Binding-site contacts:
Ligand atom C2 contacts residue ASN90 of chain 1.E at 4.1 Å.
Ligand atom C6 contacts residue HIS57 of chain 1.E at 3.6 Å.
Ligand atom C6 contacts residue GLA1 of chain 1.WA at 0.1 Å.
Ligand atom O2 contacts residue ASN90 of chain 1.E at 3.0 Å (h-bond).
Ligand atom O6 contacts residue GLN61 of chain 1.E at 3.0 Å (h-bond).
Ligand atom C3 contacts residue TRP88 of chain 1.E at 3.6 Å (hydrophobic).
Ligand atom C3 contacts residue ASN90 of chain 1.E at 3.7 Å.
Ligand atom C2 contacts residue GLA1 of chain 1.WA at 0.1 Å.
Ligand atom O2 contacts residue GLA1 of chain 1.WA at 0.2 Å (h-bond).
Ligand atom C4 contacts residue GLA1 of chain 1.WA at 0.1 Å.
Ligand atom O4 contacts residue GLU51 of chain 1.E at 2.6 Å (salt-bridge).
Ligand atom O6 contacts residue GLA1 of chain 1.WA at 0.1 Å (h-bond).
Ligand atom O4 contacts residue GLN56 of chain 1.E at 3.4 Å.
Ligand atom C4 contacts residue TRP88 of chain 1.E at 3.6 Å (hydrophobic).
Ligand atom O6 contacts residue TRP88 of chain 1.E at 3.8 Å.
Ligand atom C5 contacts residue GLU51 of chain 1.E at 4.4 Å.
Ligand atom C3 contacts residue LYS91 of chain 1.E at 3.7 Å.
Ligand atom O5 contacts residue GLA1 of chain 1.WA at 0.1 Å (h-bond).
Ligand atom C4 contacts residue GLU51 of chain 1.E at 3.4 Å.
Ligand atom O1 contacts residue GLA1 of chain 1.WA at 1.3 Å.
Ligand atom O4 contacts residue GLA1 of chain 1.WA at 0.0 Å (h-bond).
Ligand atom O4 contacts residue LYS91 of chain 1.E at 2.8 Å (salt-bridge).
Ligand atom O5 contacts residue GLN56 of chain 1.E at 3.8 Å.
Ligand atom C3 contacts residue GLA1 of chain 1.WA at 0.1 Å.
Ligand atom C4 contacts residue LYS91 of chain 1.E at 3.8 Å.
Ligand atom O3 contacts residue ASN90 of chain 1.E at 2.8 Å (h-bond).
Ligand atom O3 contacts residue GLU51 of chain 1.E at 4.2 Å.
Ligand atom C5 contacts residue TRP88 of chain 1.E at 3.6 Å (hydrophobic).
Ligand atom C2 contacts residue LYS91 of chain 1.E at 4.0 Å.
Ligand atom C6 contacts residue TRP88 of chain 1.E at 3.7 Å (hydrophobic).
Ligand atom C1 contacts residue GLA1 of chain 1.WA at 0.3 Å.
Ligand atom C6 contacts residue GLU51 of chain 1.E at 4.2 Å.
Ligand atom C6 contacts residue GLN56 of chain 1.E at 4.2 Å.
Ligand atom O6 contacts residue HIS57 of chain 1.E at 3.7 Å.
Ligand atom C5 contacts residue GLA1 of chain 1.WA at 0.1 Å.
Ligand atom O6 contacts residue GLN56 of chain 1.E at 3.8 Å.
Ligand atom O3 contacts residue TRP88 of chain 1.E at 3.8 Å.
Ligand atom O3 contacts residue GLA1 of chain 1.WA at 0.2 Å (h-bond).
Ligand atom C6 contacts residue GLN61 of chain 1.E at 4.0 Å.
Ligand atom O3 contacts residue LYS91 of chain 1.E at 2.8 Å (salt-bridge).

This protein binds this small molecule.
Small molecule (SMILES): OC[C@H]1O[C@@H](O)[C@H](O)[C@@H](O)[C@H]1O

Sequence of chain 1.E:
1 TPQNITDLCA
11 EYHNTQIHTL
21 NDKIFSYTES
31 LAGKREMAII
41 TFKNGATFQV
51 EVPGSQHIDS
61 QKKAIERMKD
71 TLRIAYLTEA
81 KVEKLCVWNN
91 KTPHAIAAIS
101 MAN